Binding-site contacts:
Ligand atom O5 contacts residue ASN650 of chain 2.A at 2.4 Å (h-bond).
Ligand atom O7 contacts residue PRO681 of chain 2.A at 4.0 Å.
Ligand atom C7 contacts residue ASN650 of chain 2.A at 3.9 Å.
Ligand atom C3 contacts residue ASN650 of chain 2.A at 3.6 Å.
Ligand atom C2 contacts residue ASN650 of chain 2.A at 2.5 Å.
Ligand atom O3 contacts residue ASN650 of chain 2.A at 3.8 Å.
Ligand atom O7 contacts residue ASP682 of chain 2.A at 4.2 Å.
Ligand atom O7 contacts residue ASN650 of chain 2.A at 4.5 Å.
Ligand atom C5 contacts residue TRP627 of chain 2.A at 3.7 Å (hydrophobic).
Ligand atom N2 contacts residue ASN650 of chain 2.A at 3.4 Å (h-bond).
Ligand atom C6 contacts residue TRP627 of chain 2.A at 4.0 Å (hydrophobic).
Ligand atom C4 contacts residue ASN650 of chain 2.A at 4.2 Å.
Ligand atom C5 contacts residue ASN650 of chain 2.A at 3.6 Å.
Ligand atom C1 contacts residue ASN650 of chain 2.A at 1.4 Å.
Ligand atom O5 contacts residue TRP627 of chain 2.A at 2.9 Å.
Ligand atom C1 contacts residue TRP627 of chain 2.A at 3.3 Å (hydrophobic).
Ligand atom C8 contacts residue ASN650 of chain 2.A at 4.2 Å.

Sequence of chain 2.A:
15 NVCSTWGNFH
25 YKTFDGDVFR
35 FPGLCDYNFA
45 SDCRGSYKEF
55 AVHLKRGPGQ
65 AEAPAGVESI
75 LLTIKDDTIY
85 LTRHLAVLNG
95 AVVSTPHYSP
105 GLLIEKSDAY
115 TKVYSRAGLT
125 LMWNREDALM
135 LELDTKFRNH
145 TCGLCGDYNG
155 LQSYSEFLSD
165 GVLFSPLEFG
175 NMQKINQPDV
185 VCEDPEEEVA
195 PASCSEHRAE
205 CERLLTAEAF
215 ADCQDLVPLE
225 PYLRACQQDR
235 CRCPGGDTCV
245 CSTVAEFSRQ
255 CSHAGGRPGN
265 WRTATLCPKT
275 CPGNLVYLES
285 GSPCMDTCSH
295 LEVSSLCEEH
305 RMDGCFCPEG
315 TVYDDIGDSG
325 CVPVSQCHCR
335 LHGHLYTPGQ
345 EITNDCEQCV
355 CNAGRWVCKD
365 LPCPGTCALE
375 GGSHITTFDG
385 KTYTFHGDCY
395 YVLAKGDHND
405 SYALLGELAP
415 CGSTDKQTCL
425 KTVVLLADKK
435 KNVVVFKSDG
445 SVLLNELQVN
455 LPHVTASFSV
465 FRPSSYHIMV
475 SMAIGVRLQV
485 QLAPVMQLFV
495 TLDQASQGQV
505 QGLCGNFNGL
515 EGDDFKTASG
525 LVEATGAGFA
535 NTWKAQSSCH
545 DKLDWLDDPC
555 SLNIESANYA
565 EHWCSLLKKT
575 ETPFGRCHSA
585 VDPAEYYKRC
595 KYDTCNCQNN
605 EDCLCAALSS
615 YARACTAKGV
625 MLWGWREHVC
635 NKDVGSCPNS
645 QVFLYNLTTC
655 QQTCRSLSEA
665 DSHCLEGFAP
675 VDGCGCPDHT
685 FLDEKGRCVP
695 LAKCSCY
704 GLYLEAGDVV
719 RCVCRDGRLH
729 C

The protein below binds the small molecule below.
Small molecule (SMILES): CC(=O)N[C@@H]1[C@@H](O)[C@H](O)[C@@H](CO)O[C@H]1O